This protein binds this small molecule.
Small molecule (SMILES): Nc1ccn([C@H]2C[C@H](O[P](=O)(O)OC[C@H]3O[C@@H](n4cnc5c(N)ncnc54)C[C@@H]3O[P](=O)(O)OC[C@H]3O[C@@H](n4cnc5c(N)ncnc54)C[C@@H]3O[P](=O)(O)OC[C@H]3O[C@@H](n4cnc5c(N)ncnc54)C[C@@H]3O)[C@@H](COP(=O)=O)O2)c(=O)n1

Binding-site contacts:
Ligand atom C2' contacts residue TRP60 of chain 29.A at 4.1 Å (hydrophobic).
Ligand atom O3' contacts residue GLN137 of chain 29.A at 2.0 Å (h-bond).
Ligand atom N6 contacts residue ASP58 of chain 29.A at 4.3 Å.
Ligand atom O3' contacts residue TRP60 of chain 29.A at 4.4 Å.
Ligand atom OP1 contacts residue GLN137 of chain 29.A at 4.4 Å.
Ligand atom N1 contacts residue TRP60 of chain 29.A at 3.5 Å.
Ligand atom C3' contacts residue GLN137 of chain 29.A at 2.6 Å.
Ligand atom C3' contacts residue PRO276 of chain 29.A at 3.2 Å (hydrophobic).
Ligand atom C4 contacts residue TRP60 of chain 29.A at 3.5 Å (hydrophobic).
Ligand atom C1' contacts residue GLN137 of chain 29.A at 4.0 Å.
Ligand atom C1' contacts residue TRP60 of chain 29.A at 3.5 Å (hydrophobic).
Ligand atom C2 contacts residue TRP60 of chain 29.A at 3.4 Å (hydrophobic).
Ligand atom O5' contacts residue GLN137 of chain 29.A at 4.3 Å.
Ligand atom C4' contacts residue GLN137 of chain 29.A at 4.1 Å.
Ligand atom OP1 contacts residue PRO276 of chain 29.A at 3.1 Å.
Ligand atom OP2 contacts residue TRP60 of chain 29.A at 4.4 Å.
Ligand atom C5' contacts residue PRO276 of chain 29.A at 3.7 Å (hydrophobic).
Ligand atom C5 contacts residue TRP60 of chain 29.A at 3.8 Å (hydrophobic).
Ligand atom N3 contacts residue TRP60 of chain 29.A at 3.0 Å.
Ligand atom C4' contacts residue PRO276 of chain 29.A at 3.7 Å (hydrophobic).
Ligand atom P contacts residue GLN137 of chain 29.A at 3.5 Å.
Ligand atom O5' contacts residue PRO276 of chain 29.A at 2.8 Å.
Ligand atom OP2 contacts residue ARG534 of chain 29.A at 3.6 Å.
Ligand atom P contacts residue ASN139 of chain 29.A at 3.7 Å.
Ligand atom OP2 contacts residue GLN137 of chain 29.A at 3.8 Å.
Ligand atom C8 contacts residue TRP60 of chain 29.A at 4.4 Å (hydrophobic).
Ligand atom P contacts residue PRO276 of chain 29.A at 3.8 Å.
Ligand atom C6 contacts residue TRP60 of chain 29.A at 3.4 Å (hydrophobic).
Ligand atom OP2 contacts residue ASN139 of chain 29.A at 3.3 Å (h-bond).
Ligand atom O4' contacts residue TRP60 of chain 29.A at 4.2 Å.
Ligand atom N6 contacts residue GLY57 of chain 29.A at 3.7 Å.
Ligand atom N7 contacts residue TRP60 of chain 29.A at 3.9 Å.
Ligand atom O3' contacts residue PRO276 of chain 29.A at 3.4 Å.
Ligand atom N9 contacts residue TRP60 of chain 29.A at 3.8 Å.
Ligand atom OP2 contacts residue PRO276 of chain 29.A at 3.9 Å.
Ligand atom N6 contacts residue TRP60 of chain 29.A at 3.0 Å.
Ligand atom OP1 contacts residue ASN275 of chain 29.A at 4.5 Å.
Ligand atom O5' contacts residue TRP60 of chain 29.A at 3.8 Å.
Ligand atom OP1 contacts residue ASN139 of chain 29.A at 3.1 Å (h-bond).
Ligand atom C2' contacts residue GLN137 of chain 29.A at 2.9 Å.

Sequence of chain 29.A:
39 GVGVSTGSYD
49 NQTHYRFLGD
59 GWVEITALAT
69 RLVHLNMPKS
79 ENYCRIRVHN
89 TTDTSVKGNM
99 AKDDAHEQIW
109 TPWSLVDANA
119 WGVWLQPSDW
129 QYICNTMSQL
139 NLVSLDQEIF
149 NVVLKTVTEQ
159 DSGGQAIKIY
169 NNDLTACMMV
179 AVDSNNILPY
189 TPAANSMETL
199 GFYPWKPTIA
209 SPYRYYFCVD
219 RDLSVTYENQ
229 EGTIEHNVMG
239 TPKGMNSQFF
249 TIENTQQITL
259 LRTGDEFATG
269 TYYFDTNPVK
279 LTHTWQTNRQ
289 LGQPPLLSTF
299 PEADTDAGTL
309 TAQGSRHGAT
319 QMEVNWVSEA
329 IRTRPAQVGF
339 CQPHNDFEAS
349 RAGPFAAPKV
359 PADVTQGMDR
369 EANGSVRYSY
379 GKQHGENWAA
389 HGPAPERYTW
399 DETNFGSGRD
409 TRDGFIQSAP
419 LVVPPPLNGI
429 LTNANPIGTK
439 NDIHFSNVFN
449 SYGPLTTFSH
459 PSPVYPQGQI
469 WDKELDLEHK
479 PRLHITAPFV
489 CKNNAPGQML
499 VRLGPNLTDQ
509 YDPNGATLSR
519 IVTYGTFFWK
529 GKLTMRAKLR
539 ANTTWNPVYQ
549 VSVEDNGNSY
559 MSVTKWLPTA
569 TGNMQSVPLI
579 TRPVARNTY